Sequence of chain 1.C:
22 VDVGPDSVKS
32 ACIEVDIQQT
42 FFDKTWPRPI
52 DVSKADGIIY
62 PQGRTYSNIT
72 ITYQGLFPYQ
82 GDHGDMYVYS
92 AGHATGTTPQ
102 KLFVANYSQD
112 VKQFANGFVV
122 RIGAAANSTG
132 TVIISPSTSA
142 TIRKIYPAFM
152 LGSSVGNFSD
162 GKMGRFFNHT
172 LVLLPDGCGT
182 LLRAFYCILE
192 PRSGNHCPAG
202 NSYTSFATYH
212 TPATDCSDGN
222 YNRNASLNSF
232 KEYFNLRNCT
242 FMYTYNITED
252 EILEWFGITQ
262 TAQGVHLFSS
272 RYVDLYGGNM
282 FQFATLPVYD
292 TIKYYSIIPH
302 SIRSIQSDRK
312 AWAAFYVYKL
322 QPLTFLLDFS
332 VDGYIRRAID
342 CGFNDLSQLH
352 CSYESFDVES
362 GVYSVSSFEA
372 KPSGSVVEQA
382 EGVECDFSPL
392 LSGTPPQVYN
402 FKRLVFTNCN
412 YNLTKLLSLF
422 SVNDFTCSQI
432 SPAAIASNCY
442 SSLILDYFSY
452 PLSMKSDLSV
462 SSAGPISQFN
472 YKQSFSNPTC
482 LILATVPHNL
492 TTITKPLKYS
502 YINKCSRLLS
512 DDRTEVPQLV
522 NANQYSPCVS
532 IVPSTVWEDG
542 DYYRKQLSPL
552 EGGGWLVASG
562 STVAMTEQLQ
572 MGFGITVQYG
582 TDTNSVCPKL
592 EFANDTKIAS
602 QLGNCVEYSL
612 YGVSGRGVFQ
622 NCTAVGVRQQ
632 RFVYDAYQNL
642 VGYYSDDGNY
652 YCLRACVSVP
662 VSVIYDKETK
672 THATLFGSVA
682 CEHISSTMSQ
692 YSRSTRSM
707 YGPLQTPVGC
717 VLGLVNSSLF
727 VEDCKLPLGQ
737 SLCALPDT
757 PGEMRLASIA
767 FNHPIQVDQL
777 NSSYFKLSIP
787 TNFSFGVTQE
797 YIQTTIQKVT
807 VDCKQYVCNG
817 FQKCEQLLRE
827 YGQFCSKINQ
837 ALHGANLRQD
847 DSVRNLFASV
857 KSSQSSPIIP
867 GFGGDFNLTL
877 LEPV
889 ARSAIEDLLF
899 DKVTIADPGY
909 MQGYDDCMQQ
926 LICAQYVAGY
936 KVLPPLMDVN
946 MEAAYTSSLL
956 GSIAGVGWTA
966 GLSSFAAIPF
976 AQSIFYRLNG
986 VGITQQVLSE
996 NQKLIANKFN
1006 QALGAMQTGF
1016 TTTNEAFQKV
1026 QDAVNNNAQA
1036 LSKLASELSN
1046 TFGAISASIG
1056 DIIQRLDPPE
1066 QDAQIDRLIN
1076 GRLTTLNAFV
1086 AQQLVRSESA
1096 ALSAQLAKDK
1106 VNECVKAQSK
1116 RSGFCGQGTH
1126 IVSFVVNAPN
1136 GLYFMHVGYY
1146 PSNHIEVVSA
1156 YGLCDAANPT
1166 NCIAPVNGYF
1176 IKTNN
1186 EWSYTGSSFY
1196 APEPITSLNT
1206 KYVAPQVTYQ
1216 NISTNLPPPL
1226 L

Binding-site contacts:
Ligand atom C6 contacts residue LEU228 of chain 1.C at 4.3 Å (hydrophobic).
Ligand atom C1 contacts residue ARG184 of chain 1.C at 4.3 Å.
Ligand atom C7 contacts residue ARG224 of chain 1.C at 3.3 Å.
Ligand atom C5 contacts residue ASN225 of chain 1.C at 3.8 Å.
Ligand atom C8 contacts residue ARG184 of chain 1.C at 3.6 Å.
Ligand atom O7 contacts residue LEU228 of chain 1.C at 3.4 Å.
Ligand atom C8 contacts residue LYS232 of chain 1.C at 4.0 Å.
Ligand atom C1 contacts residue LEU228 of chain 1.C at 3.9 Å (hydrophobic).
Ligand atom C8 contacts residue LEU182 of chain 1.C at 3.8 Å (hydrophobic).
Ligand atom O7 contacts residue MET243 of chain 1.C at 4.3 Å.
Ligand atom C2 contacts residue ARG224 of chain 1.C at 3.8 Å.
Ligand atom C2 contacts residue ASN225 of chain 1.C at 2.4 Å.
Ligand atom C1 contacts residue ASN225 of chain 1.C at 1.4 Å.
Ligand atom O3 contacts residue ASP23 of chain 1.C at 4.1 Å.
Ligand atom O5 contacts residue ARG224 of chain 1.C at 3.3 Å (salt-bridge).
Ligand atom C7 contacts residue LEU228 of chain 1.C at 4.2 Å (hydrophobic).
Ligand atom C8 contacts residue LEU237 of chain 1.C at 4.0 Å (hydrophobic).
Ligand atom O5 contacts residue ASN225 of chain 1.C at 2.5 Å (h-bond).
Ligand atom C1 contacts residue ARG224 of chain 1.C at 3.6 Å.
Ligand atom N2 contacts residue ARG224 of chain 1.C at 3.9 Å.
Ligand atom C8 contacts residue THR245 of chain 1.C at 3.7 Å.
Ligand atom C6 contacts residue ARG224 of chain 1.C at 3.8 Å.
Ligand atom C8 contacts residue LEU228 of chain 1.C at 4.2 Å (hydrophobic).
Ligand atom C8 contacts residue ARG224 of chain 1.C at 4.3 Å.
Ligand atom C8 contacts residue ASN225 of chain 1.C at 4.3 Å.
Ligand atom N2 contacts residue ASN225 of chain 1.C at 2.7 Å (h-bond).
Ligand atom O3 contacts residue MET243 of chain 1.C at 3.7 Å.
Ligand atom C4 contacts residue ASN225 of chain 1.C at 4.3 Å.
Ligand atom O7 contacts residue ASN225 of chain 1.C at 3.6 Å.
Ligand atom O7 contacts residue ARG224 of chain 1.C at 2.6 Å (salt-bridge).
Ligand atom O3 contacts residue ASP23 of chain 1.C at 4.0 Å.
Ligand atom N2 contacts residue ARG184 of chain 1.C at 4.0 Å.
Ligand atom C5 contacts residue ARG224 of chain 1.C at 4.2 Å.
Ligand atom C7 contacts residue ASN225 of chain 1.C at 3.3 Å.
Ligand atom C3 contacts residue ASN225 of chain 1.C at 3.7 Å.
Ligand atom C3 contacts residue LEU228 of chain 1.C at 4.1 Å (hydrophobic).
Ligand atom C5 contacts residue LEU228 of chain 1.C at 3.9 Å (hydrophobic).
Ligand atom O6 contacts residue ARG224 of chain 1.C at 4.0 Å.
Ligand atom O5 contacts residue LEU228 of chain 1.C at 4.3 Å.
Ligand atom C2 contacts residue ASP23 of chain 1.C at 4.3 Å.

The protein below binds the small molecule below.
Small molecule (SMILES): CC(=O)N[C@H]1[C@H](O[C@H]2[C@H](O)[C@@H](NC(C)=O)CO[C@@H]2CO)O[C@H](CO)[C@@H](O[C@@H]2O[C@H](CO)[C@@H](O)[C@H](O)[C@@H]2O)[C@@H]1O